Sequence of chain 1.D:
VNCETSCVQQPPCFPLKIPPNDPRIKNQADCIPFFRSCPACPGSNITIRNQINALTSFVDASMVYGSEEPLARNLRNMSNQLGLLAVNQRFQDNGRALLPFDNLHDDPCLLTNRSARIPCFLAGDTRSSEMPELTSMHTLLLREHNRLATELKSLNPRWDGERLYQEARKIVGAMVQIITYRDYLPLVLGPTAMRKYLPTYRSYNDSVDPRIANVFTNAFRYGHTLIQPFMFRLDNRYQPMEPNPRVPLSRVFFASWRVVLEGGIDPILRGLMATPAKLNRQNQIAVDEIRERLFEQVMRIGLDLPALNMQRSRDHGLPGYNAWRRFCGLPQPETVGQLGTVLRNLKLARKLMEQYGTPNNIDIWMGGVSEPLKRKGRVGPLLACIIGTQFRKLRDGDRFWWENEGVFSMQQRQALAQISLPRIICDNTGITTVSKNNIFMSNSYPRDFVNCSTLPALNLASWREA

Binding-site contacts:
Ligand atom C7 contacts residue VAL87 of chain 1.D at 4.0 Å (hydrophobic).
Ligand atom C7 contacts residue ASN77 of chain 1.D at 3.3 Å.
Ligand atom O6 contacts residue ASN80 of chain 1.D at 3.1 Å (h-bond).
Ligand atom C8 contacts residue ALA86 of chain 1.D at 4.1 Å (hydrophobic).
Ligand atom O7 contacts residue ALA86 of chain 1.D at 3.4 Å.
Ligand atom O6 contacts residue LEU84 of chain 1.D at 3.7 Å.
Ligand atom N2 contacts residue GLN89 of chain 1.D at 3.6 Å (h-bond).
Ligand atom C1 contacts residue ASN80 of chain 1.D at 3.5 Å.
Ligand atom C8 contacts residue GLN89 of chain 1.D at 3.4 Å.
Ligand atom C5 contacts residue ASN80 of chain 1.D at 3.6 Å.
Ligand atom O5 contacts residue ASN80 of chain 1.D at 2.9 Å (h-bond).
Ligand atom C1 contacts residue ASN77 of chain 1.D at 1.4 Å.
Ligand atom C8 contacts residue VAL87 of chain 1.D at 4.2 Å (hydrophobic).
Ligand atom C3 contacts residue ASN77 of chain 1.D at 3.7 Å.
Ligand atom O7 contacts residue GLN89 of chain 1.D at 3.1 Å (h-bond).
Ligand atom C6 contacts residue ASN80 of chain 1.D at 4.0 Å.
Ligand atom O5 contacts residue LEU84 of chain 1.D at 4.0 Å.
Ligand atom N2 contacts residue ASN77 of chain 1.D at 2.8 Å (h-bond).
Ligand atom O5 contacts residue ASN77 of chain 1.D at 2.4 Å (h-bond).
Ligand atom C7 contacts residue ALA86 of chain 1.D at 4.2 Å (hydrophobic).
Ligand atom O7 contacts residue ASN77 of chain 1.D at 3.4 Å (h-bond).
Ligand atom O3 contacts residue GLN89 of chain 1.D at 2.9 Å (h-bond).
Ligand atom C7 contacts residue GLN89 of chain 1.D at 3.1 Å.
Ligand atom C2 contacts residue ASN77 of chain 1.D at 2.4 Å.
Ligand atom C3 contacts residue GLN89 of chain 1.D at 4.2 Å.
Ligand atom O7 contacts residue VAL87 of chain 1.D at 2.9 Å (h-bond).
Ligand atom C8 contacts residue ASN77 of chain 1.D at 4.5 Å.
Ligand atom O6 contacts residue LEU82 of chain 1.D at 3.5 Å.
Ligand atom C4 contacts residue ASN77 of chain 1.D at 4.1 Å.
Ligand atom C2 contacts residue GLN89 of chain 1.D at 4.2 Å.
Ligand atom C5 contacts residue ASN77 of chain 1.D at 3.7 Å.

This small molecule binds to this protein.
Small molecule (SMILES): CC(=O)N[C@@H]1[C@@H](O)[C@H](O)[C@@H](CO)O[C@H]1O